A small-molecule ligand and the protein it binds are described below.
Small molecule (SMILES): O=c1ccn([C@@H]2O[C@H](CO[P](=O)(O)O[P](=O)(O)O[C@H]3O[C@H](CO)[C@@H](O)[C@H](O)[C@H]3O)[C@@H](O)[C@H]2O)c(=O)[nH]1

Sequence of chain 1.A:
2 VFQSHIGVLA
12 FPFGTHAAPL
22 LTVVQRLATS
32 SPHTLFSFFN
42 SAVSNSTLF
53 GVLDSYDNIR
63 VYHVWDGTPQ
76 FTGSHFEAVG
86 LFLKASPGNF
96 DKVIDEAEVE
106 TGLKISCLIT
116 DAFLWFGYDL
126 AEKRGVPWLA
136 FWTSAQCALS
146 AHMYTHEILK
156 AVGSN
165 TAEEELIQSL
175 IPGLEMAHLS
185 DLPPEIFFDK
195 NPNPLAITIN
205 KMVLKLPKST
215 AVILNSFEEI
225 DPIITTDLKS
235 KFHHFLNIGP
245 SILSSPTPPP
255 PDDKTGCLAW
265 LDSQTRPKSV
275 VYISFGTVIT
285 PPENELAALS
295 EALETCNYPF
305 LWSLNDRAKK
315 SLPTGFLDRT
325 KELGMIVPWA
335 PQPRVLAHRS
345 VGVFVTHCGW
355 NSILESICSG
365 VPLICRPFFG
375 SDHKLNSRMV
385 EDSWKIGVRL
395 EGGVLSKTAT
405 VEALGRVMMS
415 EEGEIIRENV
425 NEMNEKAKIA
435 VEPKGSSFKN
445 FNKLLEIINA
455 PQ

Binding-site contacts:
Ligand atom O3' contacts residue SER139 of chain 1.A at 2.5 Å (h-bond).
Ligand atom C2 contacts residue ALA334 of chain 1.A at 3.5 Å (hydrophobic).
Ligand atom O1A contacts residue SER356 of chain 1.A at 2.7 Å (h-bond).
Ligand atom C5' contacts residue THR16 of chain 1.A at 2.8 Å.
Ligand atom C6' contacts residue THR16 of chain 1.A at 3.1 Å.
Ligand atom C2C contacts residue GLN336 of chain 1.A at 3.3 Å.
Ligand atom O4' contacts residue THR138 of chain 1.A at 3.0 Å (h-bond).
Ligand atom C3C contacts residue GLU359 of chain 1.A at 3.5 Å.
Ligand atom C2' contacts residue ASP376 of chain 1.A at 3.3 Å.
Ligand atom O3' contacts residue ASP376 of chain 1.A at 3.3 Å (salt-bridge).
Ligand atom O1A contacts residue HIS351 of chain 1.A at 3.5 Å.
Ligand atom C6' contacts residue HIS17 of chain 1.A at 3.1 Å.
Ligand atom O6' contacts residue GLY15 of chain 1.A at 3.1 Å.
Ligand atom O3C contacts residue GLU359 of chain 1.A at 2.7 Å (salt-bridge).
Ligand atom O1B contacts residue THR16 of chain 1.A at 2.7 Å (h-bond).
Ligand atom O3A contacts residue HIS351 of chain 1.A at 3.1 Å (h-bond).
Ligand atom O2C contacts residue GLU359 of chain 1.A at 2.6 Å (salt-bridge).
Ligand atom O4 contacts residue ALA334 of chain 1.A at 2.9 Å (h-bond).
Ligand atom O3' contacts residue TRP354 of chain 1.A at 3.1 Å.
Ligand atom O3' contacts residue THR138 of chain 1.A at 3.5 Å (h-bond).
Ligand atom O2A contacts residue ASN355 of chain 1.A at 2.8 Å (h-bond).
Ligand atom O2' contacts residue GLY353 of chain 1.A at 3.4 Å.
Ligand atom O2B contacts residue HIS351 of chain 1.A at 2.7 Å (h-bond).
Ligand atom O2C contacts residue GLN336 of chain 1.A at 3.3 Å (h-bond).
Ligand atom O2B contacts residue HIS377 of chain 1.A at 3.4 Å (h-bond).
Ligand atom O2A contacts residue TRP354 of chain 1.A at 3.5 Å (h-bond).
Ligand atom O6' contacts residue HIS17 of chain 1.A at 3.5 Å.
Ligand atom C1' contacts residue HIS377 of chain 1.A at 3.2 Å.
Ligand atom O2' contacts residue ASP376 of chain 1.A at 2.7 Å (salt-bridge).
Ligand atom O4 contacts residue SER307 of chain 1.A at 2.7 Å (h-bond).
Ligand atom C2C contacts residue GLU359 of chain 1.A at 3.5 Å.
Ligand atom N3 contacts residue ALA334 of chain 1.A at 2.8 Å (h-bond).
Ligand atom PB contacts residue HIS351 of chain 1.A at 3.5 Å.
Ligand atom O6' contacts residue THR16 of chain 1.A at 2.6 Å (h-bond).
Ligand atom O1A contacts residue GLY353 of chain 1.A at 3.4 Å.
Ligand atom N3 contacts residue TRP333 of chain 1.A at 3.4 Å (h-bond).
Ligand atom O2' contacts residue TRP354 of chain 1.A at 2.9 Å (h-bond).
Ligand atom C5 contacts residue SER278 of chain 1.A at 3.4 Å.
Ligand atom O2' contacts residue HIS377 of chain 1.A at 3.5 Å (h-bond).
Ligand atom O2 contacts residue ALA334 of chain 1.A at 3.4 Å (h-bond).